Sequence of chain 1.R:
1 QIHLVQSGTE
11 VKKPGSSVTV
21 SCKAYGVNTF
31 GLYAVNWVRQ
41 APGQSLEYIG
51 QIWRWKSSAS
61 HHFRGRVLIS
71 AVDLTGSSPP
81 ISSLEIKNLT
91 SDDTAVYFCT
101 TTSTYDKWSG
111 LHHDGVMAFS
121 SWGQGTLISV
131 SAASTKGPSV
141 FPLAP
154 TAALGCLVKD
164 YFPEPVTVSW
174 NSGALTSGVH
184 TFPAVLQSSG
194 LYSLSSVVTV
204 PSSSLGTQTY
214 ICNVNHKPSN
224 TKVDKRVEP

Sequence of chain 1.I:
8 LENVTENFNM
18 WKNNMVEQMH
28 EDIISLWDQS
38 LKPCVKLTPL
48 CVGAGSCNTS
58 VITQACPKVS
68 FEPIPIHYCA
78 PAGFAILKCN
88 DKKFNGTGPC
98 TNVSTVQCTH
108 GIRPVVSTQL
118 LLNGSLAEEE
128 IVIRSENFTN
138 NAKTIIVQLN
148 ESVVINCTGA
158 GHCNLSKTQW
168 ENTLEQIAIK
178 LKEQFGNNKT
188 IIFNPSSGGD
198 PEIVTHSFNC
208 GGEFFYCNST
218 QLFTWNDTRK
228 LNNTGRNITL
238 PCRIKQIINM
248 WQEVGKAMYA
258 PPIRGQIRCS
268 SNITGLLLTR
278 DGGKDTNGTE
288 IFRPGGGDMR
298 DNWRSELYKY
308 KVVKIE

This small molecule binds to this protein.
Small molecule (SMILES): CC(=O)N[C@@H]1[C@@H](O)[C@H](O)[C@@H](CO)O[C@H]1O

Binding-site contacts:
Ligand atom C6 contacts residue GLN181 of chain 1.I at 4.2 Å.
Ligand atom C5 contacts residue ASN92 of chain 1.I at 3.7 Å.
Ligand atom C1 contacts residue ASN92 of chain 1.I at 1.5 Å.
Ligand atom C4 contacts residue ASN92 of chain 1.I at 4.3 Å.
Ligand atom O4 contacts residue THR75 of chain 1.R at 3.6 Å (h-bond).
Ligand atom N2 contacts residue GLY95 of chain 1.I at 4.3 Å.
Ligand atom C7 contacts residue PRO96 of chain 1.I at 4.2 Å (hydrophobic).
Ligand atom N2 contacts residue THR94 of chain 1.I at 3.3 Å (h-bond).
Ligand atom C8 contacts residue THR94 of chain 1.I at 4.4 Å.
Ligand atom C7 contacts residue THR94 of chain 1.I at 4.2 Å.
Ligand atom N2 contacts residue ASN92 of chain 1.I at 2.9 Å (h-bond).
Ligand atom C3 contacts residue ASN92 of chain 1.I at 3.8 Å.
Ligand atom O7 contacts residue ASN92 of chain 1.I at 3.5 Å (h-bond).
Ligand atom O5 contacts residue ASN92 of chain 1.I at 2.4 Å (h-bond).
Ligand atom O3 contacts residue THR94 of chain 1.I at 3.9 Å.
Ligand atom C7 contacts residue ASN92 of chain 1.I at 3.6 Å.
Ligand atom O6 contacts residue GLN181 of chain 1.I at 3.7 Å.
Ligand atom C2 contacts residue ASN92 of chain 1.I at 2.5 Å.
Ligand atom C2 contacts residue THR94 of chain 1.I at 3.8 Å.
Ligand atom C8 contacts residue PRO96 of chain 1.I at 3.8 Å (hydrophobic).